Binding-site contacts:
Ligand atom C1 contacts residue TRP170 of chain 1.C at 3.5 Å (hydrophobic).
Ligand atom C3 contacts residue TRP170 of chain 1.C at 3.4 Å (hydrophobic).
Ligand atom C6 contacts residue TRP170 of chain 1.C at 3.5 Å (hydrophobic).
Ligand atom CL1 contacts residue LEU26 of chain 1.C at 3.9 Å.
Ligand atom O1 contacts residue ARG30 of chain 1.C at 2.8 Å (salt-bridge).
Ligand atom C1 contacts residue ALA25 of chain 1.C at 4.3 Å (hydrophobic).
Ligand atom CL5 contacts residue ALA25 of chain 1.C at 3.8 Å.
Ligand atom CL4 contacts residue VAL152 of chain 1.D at 3.5 Å.
Ligand atom CL5 contacts residue PRO29 of chain 1.C at 4.0 Å.
Ligand atom C1 contacts residue ARG30 of chain 1.C at 3.7 Å.
Ligand atom CL3 contacts residue VAL152 of chain 1.D at 3.4 Å.
Ligand atom C5 contacts residue ALA25 of chain 1.C at 3.6 Å (hydrophobic).
Ligand atom CL5 contacts residue PRO221 of chain 1.C at 3.6 Å.
Ligand atom C6 contacts residue ARG30 of chain 1.C at 4.0 Å.
Ligand atom CL3 contacts residue ALA25 of chain 1.C at 3.6 Å.
Ligand atom CL5 contacts residue TRP170 of chain 1.C at 4.1 Å.
Ligand atom C4 contacts residue TRP170 of chain 1.C at 3.5 Å (hydrophobic).
Ligand atom CL1 contacts residue LEU167 of chain 1.C at 4.0 Å.
Ligand atom CL1 contacts residue PHE22 of chain 1.C at 3.9 Å.
Ligand atom CL5 contacts residue GLU156 of chain 1.D at 3.9 Å.
Ligand atom C4 contacts residue ALA25 of chain 1.C at 3.8 Å (hydrophobic).
Ligand atom C6 contacts residue ALA25 of chain 1.C at 3.6 Å (hydrophobic).
Ligand atom O1 contacts residue LEU26 of chain 1.C at 3.7 Å.
Ligand atom CL1 contacts residue TRP170 of chain 1.C at 3.8 Å.
Ligand atom CL2 contacts residue TRP170 of chain 1.C at 3.8 Å.
Ligand atom C1 contacts residue LEU26 of chain 1.C at 4.3 Å (hydrophobic).
Ligand atom C2 contacts residue TRP170 of chain 1.C at 3.5 Å (hydrophobic).
Ligand atom CL5 contacts residue ARG30 of chain 1.C at 3.4 Å.
Ligand atom CL3 contacts residue TRP170 of chain 1.C at 3.7 Å.
Ligand atom CL4 contacts residue ALA25 of chain 1.C at 3.8 Å.
Ligand atom CL3 contacts residue LEU148 of chain 1.C at 4.0 Å.
Ligand atom CL4 contacts residue PRO29 of chain 1.C at 4.2 Å.
Ligand atom CL4 contacts residue GLU156 of chain 1.D at 3.6 Å.
Ligand atom O1 contacts residue TRP170 of chain 1.C at 4.1 Å.
Ligand atom CL2 contacts residue LEU167 of chain 1.C at 3.4 Å.
Ligand atom CL4 contacts residue TRP170 of chain 1.C at 3.8 Å.
Ligand atom C5 contacts residue TRP170 of chain 1.C at 3.3 Å (hydrophobic).
Ligand atom C2 contacts residue LEU26 of chain 1.C at 4.4 Å (hydrophobic).
Ligand atom CL2 contacts residue PHE22 of chain 1.C at 4.1 Å.
Ligand atom CL1 contacts residue ARG166 of chain 1.C at 3.2 Å.

Sequence of chain 1.D:
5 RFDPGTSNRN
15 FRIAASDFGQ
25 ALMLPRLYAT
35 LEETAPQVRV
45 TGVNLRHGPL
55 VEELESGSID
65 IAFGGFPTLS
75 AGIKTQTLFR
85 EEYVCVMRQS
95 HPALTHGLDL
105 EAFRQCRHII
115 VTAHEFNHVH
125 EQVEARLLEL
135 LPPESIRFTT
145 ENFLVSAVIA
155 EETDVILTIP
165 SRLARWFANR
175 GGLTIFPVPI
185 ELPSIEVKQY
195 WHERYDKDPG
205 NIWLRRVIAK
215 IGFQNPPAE

Sequence of chain 1.C:
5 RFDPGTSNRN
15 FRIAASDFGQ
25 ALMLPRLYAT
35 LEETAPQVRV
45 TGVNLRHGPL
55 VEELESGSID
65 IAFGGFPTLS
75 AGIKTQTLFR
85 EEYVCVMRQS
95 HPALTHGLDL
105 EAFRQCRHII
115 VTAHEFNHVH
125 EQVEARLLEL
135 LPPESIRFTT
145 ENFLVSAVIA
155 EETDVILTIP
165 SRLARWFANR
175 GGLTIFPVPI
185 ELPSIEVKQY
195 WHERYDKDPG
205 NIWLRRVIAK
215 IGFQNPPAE

A protein and the small-molecule ligand that binds it are described below.
Small molecule (SMILES): Oc1c(Cl)c(Cl)c(Cl)c(Cl)c1Cl